This small molecule binds to this protein.
Small molecule (SMILES): CCCCNC(=O)N1CCN(C(=O)c2ccco2)C[C@@H]1C

Sequence of chain 1.A:
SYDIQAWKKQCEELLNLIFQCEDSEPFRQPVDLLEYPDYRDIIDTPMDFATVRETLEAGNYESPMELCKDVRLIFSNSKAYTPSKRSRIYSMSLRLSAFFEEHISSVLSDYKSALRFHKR

Binding-site contacts:
Ligand atom C10 contacts residue PRO49 of chain 1.A at 3.5 Å (hydrophobic).
Ligand atom O1 contacts residue ILE112 of chain 1.A at 3.1 Å.
Ligand atom C15 contacts residue VAL54 of chain 1.A at 3.6 Å (hydrophobic).
Ligand atom C2 contacts residue ILE112 of chain 1.A at 3.9 Å (hydrophobic).
Ligand atom C10 contacts residue TYR59 of chain 1.A at 4.1 Å (hydrophobic).
Ligand atom C5 contacts residue ILE112 of chain 1.A at 3.6 Å (hydrophobic).
Ligand atom C15 contacts residue PHE50 of chain 1.A at 3.7 Å (hydrophobic).
Ligand atom O2 contacts residue SER101 of chain 1.A at 3.5 Å.
Ligand atom C12 contacts residue PHE50 of chain 1.A at 4.0 Å (hydrophobic).
Ligand atom O1 contacts residue TYR59 of chain 1.A at 3.9 Å.
Ligand atom C4 contacts residue ILE112 of chain 1.A at 3.4 Å (hydrophobic).
Ligand atom C13 contacts residue TYR62 of chain 1.A at 3.8 Å (hydrophobic).
Ligand atom C14 contacts residue PHE50 of chain 1.A at 3.8 Å (hydrophobic).
Ligand atom C5 contacts residue TYR59 of chain 1.A at 3.3 Å (hydrophobic).
Ligand atom C8 contacts residue PRO49 of chain 1.A at 3.8 Å (hydrophobic).
Ligand atom O3 contacts residue VAL54 of chain 1.A at 2.9 Å.
Ligand atom C15 contacts residue PRO49 of chain 1.A at 3.7 Å (hydrophobic).
Ligand atom C13 contacts residue ILE97 of chain 1.A at 3.7 Å (hydrophobic).
Ligand atom C12 contacts residue VAL54 of chain 1.A at 3.6 Å (hydrophobic).
Ligand atom N2 contacts residue TYR59 of chain 1.A at 4.0 Å.
Ligand atom C2 contacts residue TYR59 of chain 1.A at 3.1 Å (hydrophobic).
Ligand atom C13 contacts residue MET70 of chain 1.A at 4.0 Å (hydrophobic).
Ligand atom C11 contacts residue TYR62 of chain 1.A at 3.4 Å (hydrophobic).
Ligand atom N1 contacts residue ILE112 of chain 1.A at 3.9 Å.
Ligand atom C14 contacts residue MET70 of chain 1.A at 3.0 Å (hydrophobic).
Ligand atom C9 contacts residue PRO49 of chain 1.A at 3.8 Å (hydrophobic).
Ligand atom C14 contacts residue ILE97 of chain 1.A at 3.6 Å (hydrophobic).
Ligand atom O2 contacts residue TYR62 of chain 1.A at 2.7 Å (h-bond).
Ligand atom C8 contacts residue ILE112 of chain 1.A at 3.6 Å (hydrophobic).
Ligand atom C15 contacts residue MET70 of chain 1.A at 3.7 Å (hydrophobic).
Ligand atom C3 contacts residue TYR59 of chain 1.A at 3.0 Å (hydrophobic).
Ligand atom C11 contacts residue VAL54 of chain 1.A at 3.8 Å (hydrophobic).
Ligand atom C12 contacts residue TYR62 of chain 1.A at 3.5 Å (hydrophobic).
Ligand atom C10 contacts residue VAL54 of chain 1.A at 3.6 Å (hydrophobic).
Ligand atom C3 contacts residue ILE112 of chain 1.A at 4.0 Å (hydrophobic).
Ligand atom C4 contacts residue TYR59 of chain 1.A at 3.2 Å (hydrophobic).
Ligand atom O3 contacts residue PRO49 of chain 1.A at 3.6 Å (h-bond).
Ligand atom N1 contacts residue TYR59 of chain 1.A at 2.5 Å (h-bond).
Ligand atom C13 contacts residue PHE50 of chain 1.A at 3.8 Å (hydrophobic).
Ligand atom O2 contacts residue ASN100 of chain 1.A at 3.8 Å.